Binding-site contacts:
Ligand atom C12 contacts residue MET26 of chain 1.A at 3.5 Å (hydrophobic).
Ligand atom O17 contacts residue MET89 of chain 1.A at 3.3 Å.
Ligand atom C27 contacts residue MET26 of chain 1.A at 3.5 Å (hydrophobic).
Ligand atom C30 contacts residue SER93 of chain 1.A at 3.7 Å.
Ligand atom C22 contacts residue LEU48 of chain 1.A at 3.6 Å (hydrophobic).
Ligand atom C12 contacts residue ASN54 of chain 1.A at 3.9 Å.
Ligand atom O31 contacts residue ARG25 of chain 1.A at 3.3 Å (salt-bridge).
Ligand atom BR34 contacts residue PHE97 of chain 1.A at 3.9 Å.
Ligand atom C6 contacts residue SER93 of chain 1.A at 3.4 Å.
Ligand atom C23 contacts residue TRP230 of chain 1.A at 3.4 Å (hydrophobic).
Ligand atom O15 contacts residue MET126 of chain 1.A at 3.4 Å.
Ligand atom O24 contacts residue PRO27 of chain 1.A at 3.1 Å.
Ligand atom BR34 contacts residue LEU101 of chain 1.A at 3.8 Å.
Ligand atom C12 contacts residue PRO27 of chain 1.A at 3.8 Å (hydrophobic).
Ligand atom O31 contacts residue PRO27 of chain 1.A at 3.7 Å.
Ligand atom S11 contacts residue HIS208 of chain 1.A at 3.7 Å.
Ligand atom O24 contacts residue ASN54 of chain 1.A at 3.4 Å.
Ligand atom C19 contacts residue LEU48 of chain 1.A at 3.6 Å (hydrophobic).
Ligand atom O14 contacts residue ILE118 of chain 1.A at 3.7 Å.
Ligand atom C10 contacts residue SER93 of chain 1.A at 3.7 Å.
Ligand atom O24 contacts residue MET26 of chain 1.A at 3.4 Å (h-bond).
Ligand atom O14 contacts residue LEU48 of chain 1.A at 3.5 Å.
Ligand atom C29 contacts residue HIS55 of chain 1.A at 3.6 Å.
Ligand atom C16 contacts residue SER93 of chain 1.A at 3.4 Å.
Ligand atom C13 contacts residue HIS55 of chain 1.A at 3.8 Å.
Ligand atom C29 contacts residue MET51 of chain 1.A at 3.9 Å (hydrophobic).
Ligand atom C30 contacts residue ILE96 of chain 1.A at 3.7 Å (hydrophobic).
Ligand atom C32 contacts residue HIS55 of chain 1.A at 3.6 Å.
Ligand atom C16 contacts residue ILE96 of chain 1.A at 3.7 Å (hydrophobic).
Ligand atom C33 contacts residue MET51 of chain 1.A at 3.1 Å (hydrophobic).
Ligand atom C10 contacts residue TYR130 of chain 1.A at 3.9 Å (hydrophobic).
Ligand atom C21 contacts residue MET26 of chain 1.A at 3.6 Å (hydrophobic).
Ligand atom C27 contacts residue MET51 of chain 1.A at 3.3 Å (hydrophobic).
Ligand atom O31 contacts residue MET26 of chain 1.A at 3.6 Å.
Ligand atom BR34 contacts residue LEU109 of chain 1.A at 3.5 Å.
Ligand atom N2 contacts residue SER93 of chain 1.A at 3.8 Å.
Ligand atom O15 contacts residue TYR122 of chain 1.A at 3.6 Å.
Ligand atom C9 contacts residue LEU48 of chain 1.A at 3.9 Å (hydrophobic).
Ligand atom C23 contacts residue ALA52 of chain 1.A at 3.9 Å (hydrophobic).
Ligand atom C5 contacts residue SER93 of chain 1.A at 3.6 Å.

Sequence of chain 1.A:
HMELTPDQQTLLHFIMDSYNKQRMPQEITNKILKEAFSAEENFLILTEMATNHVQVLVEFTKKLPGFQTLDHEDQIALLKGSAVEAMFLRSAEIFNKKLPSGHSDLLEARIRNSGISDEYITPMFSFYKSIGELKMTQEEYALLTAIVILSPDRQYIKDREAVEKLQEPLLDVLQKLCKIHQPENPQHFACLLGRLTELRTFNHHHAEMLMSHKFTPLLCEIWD

A protein and the small-molecule ligand that binds it are described below.
Small molecule (SMILES): O=C(O)c1ccc(CN2C(=O)C3(CCN(S(=O)(=O)c4cccs4)CC3)c3cc(Br)ccc32)cc1